Binding-site contacts:
Ligand atom C2 contacts residue ASN798 of chain 1.G at 2.5 Å.
Ligand atom O5 contacts residue SER800 of chain 1.G at 3.3 Å (h-bond).
Ligand atom O5 contacts residue ASN798 of chain 1.G at 2.4 Å (h-bond).
Ligand atom O7 contacts residue ASN798 of chain 1.G at 3.8 Å.
Ligand atom C5 contacts residue ASN798 of chain 1.G at 3.7 Å.
Ligand atom C7 contacts residue ASN798 of chain 1.G at 3.5 Å.
Ligand atom O7 contacts residue SER800 of chain 1.G at 4.1 Å.
Ligand atom N2 contacts residue ASN798 of chain 1.G at 2.9 Å (h-bond).
Ligand atom C5 contacts residue SER800 of chain 1.G at 3.5 Å.
Ligand atom O5 contacts residue GLN801 of chain 1.G at 4.1 Å.
Ligand atom C1 contacts residue SER800 of chain 1.G at 3.2 Å.
Ligand atom O6 contacts residue SER800 of chain 1.G at 4.1 Å.
Ligand atom C8 contacts residue GLN801 of chain 1.G at 4.3 Å.
Ligand atom C1 contacts residue ASN798 of chain 1.G at 1.4 Å.
Ligand atom C5 contacts residue GLN801 of chain 1.G at 3.8 Å.
Ligand atom C6 contacts residue GLN801 of chain 1.G at 3.2 Å.
Ligand atom C4 contacts residue ASN798 of chain 1.G at 4.2 Å.
Ligand atom C3 contacts residue ASN798 of chain 1.G at 3.8 Å.
Ligand atom O6 contacts residue GLN801 of chain 1.G at 2.8 Å (h-bond).
Ligand atom C6 contacts residue SER800 of chain 1.G at 4.2 Å.

The small molecule below binds the protein below.
Small molecule (SMILES): CC(=O)N[C@H]1[C@H](O[C@H]2[C@H](O)[C@@H](NC(C)=O)CO[C@@H]2CO)O[C@H](CO)[C@@H](O)[C@@H]1O

Sequence of chain 1.G:
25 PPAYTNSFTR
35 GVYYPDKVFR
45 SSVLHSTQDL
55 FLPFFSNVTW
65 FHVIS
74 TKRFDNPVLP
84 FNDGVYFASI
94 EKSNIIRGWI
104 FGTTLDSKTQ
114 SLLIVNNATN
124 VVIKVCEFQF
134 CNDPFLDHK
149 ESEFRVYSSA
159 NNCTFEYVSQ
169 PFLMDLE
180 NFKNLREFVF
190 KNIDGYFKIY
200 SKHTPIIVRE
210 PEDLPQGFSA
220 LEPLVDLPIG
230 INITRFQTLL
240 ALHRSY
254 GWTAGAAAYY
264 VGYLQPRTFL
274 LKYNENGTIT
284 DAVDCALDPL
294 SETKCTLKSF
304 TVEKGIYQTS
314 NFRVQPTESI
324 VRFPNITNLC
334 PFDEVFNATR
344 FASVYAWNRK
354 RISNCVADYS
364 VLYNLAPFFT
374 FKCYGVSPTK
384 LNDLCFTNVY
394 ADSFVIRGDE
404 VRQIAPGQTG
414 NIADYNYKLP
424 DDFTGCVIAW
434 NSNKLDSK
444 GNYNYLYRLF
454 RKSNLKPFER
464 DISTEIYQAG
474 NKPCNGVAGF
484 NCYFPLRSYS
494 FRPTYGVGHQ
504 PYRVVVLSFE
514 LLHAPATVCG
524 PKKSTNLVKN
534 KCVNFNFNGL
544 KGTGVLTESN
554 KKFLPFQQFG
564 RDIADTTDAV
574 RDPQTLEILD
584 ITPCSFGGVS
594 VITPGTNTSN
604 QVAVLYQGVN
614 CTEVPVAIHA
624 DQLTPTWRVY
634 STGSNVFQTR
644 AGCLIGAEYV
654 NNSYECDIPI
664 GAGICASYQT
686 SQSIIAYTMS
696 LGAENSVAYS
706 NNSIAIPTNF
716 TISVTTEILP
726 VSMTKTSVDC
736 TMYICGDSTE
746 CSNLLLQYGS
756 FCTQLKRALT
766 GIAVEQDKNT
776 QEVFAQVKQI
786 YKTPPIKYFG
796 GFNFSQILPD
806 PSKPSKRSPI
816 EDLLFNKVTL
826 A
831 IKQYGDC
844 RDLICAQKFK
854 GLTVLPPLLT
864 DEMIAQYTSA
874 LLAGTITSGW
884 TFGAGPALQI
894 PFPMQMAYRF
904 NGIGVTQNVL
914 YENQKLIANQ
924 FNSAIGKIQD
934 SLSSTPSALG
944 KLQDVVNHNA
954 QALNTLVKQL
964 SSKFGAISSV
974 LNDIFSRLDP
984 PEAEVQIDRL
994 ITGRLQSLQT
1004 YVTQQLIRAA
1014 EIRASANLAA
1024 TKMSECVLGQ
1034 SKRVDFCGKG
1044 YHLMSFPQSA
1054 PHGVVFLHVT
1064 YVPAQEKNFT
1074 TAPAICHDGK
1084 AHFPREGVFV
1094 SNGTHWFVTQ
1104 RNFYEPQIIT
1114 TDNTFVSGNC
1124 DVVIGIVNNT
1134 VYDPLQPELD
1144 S